Binding-site contacts:
Ligand atom N7 contacts residue GLY250 of chain 1.A at 3.6 Å.
Ligand atom N1 contacts residue GLY207 of chain 1.A at 3.3 Å (h-bond).
Ligand atom C4 contacts residue LEU253 of chain 1.A at 3.7 Å (hydrophobic).
Ligand atom O3B contacts residue LYS251 of chain 1.A at 3.8 Å.
Ligand atom O2B contacts residue GLY250 of chain 1.A at 3.1 Å (h-bond).
Ligand atom O1B contacts residue THR252 of chain 1.A at 3.0 Å (h-bond).
Ligand atom O3A contacts residue GLY248 of chain 1.A at 3.7 Å.
Ligand atom O2A contacts residue LEU253 of chain 1.A at 3.5 Å (h-bond).
Ligand atom O2B contacts residue THR252 of chain 1.A at 3.7 Å.
Ligand atom N7 contacts residue THR249 of chain 1.A at 3.7 Å.
Ligand atom PG contacts residue MG1 of chain 1.H at 3.6 Å.
Ligand atom PB contacts residue MG1 of chain 1.H at 3.6 Å.
Ligand atom C8 contacts residue GLY250 of chain 1.A at 3.8 Å.
Ligand atom O4' contacts residue ALA409 of chain 1.A at 3.7 Å.
Ligand atom O2G contacts residue THR252 of chain 1.A at 4.0 Å.
Ligand atom N3 contacts residue HIS384 of chain 1.A at 3.3 Å.
Ligand atom C8 contacts residue GLY408 of chain 1.A at 3.7 Å.
Ligand atom C8 contacts residue GLY248 of chain 1.A at 3.7 Å.
Ligand atom O2A contacts residue THR252 of chain 1.A at 3.7 Å.
Ligand atom O3G contacts residue LYS251 of chain 1.A at 3.8 Å.
Ligand atom S1G contacts residue ARG359 of chain 1.B at 3.9 Å.
Ligand atom O2A contacts residue LYS251 of chain 1.A at 3.7 Å.
Ligand atom N1 contacts residue ASP205 of chain 1.A at 3.7 Å.
Ligand atom O2A contacts residue GLY250 of chain 1.A at 3.5 Å.
Ligand atom O3B contacts residue GLY248 of chain 1.A at 3.2 Å (h-bond).
Ligand atom N3 contacts residue LEU253 of chain 1.A at 3.7 Å.
Ligand atom O2G contacts residue MG1 of chain 1.H at 2.1 Å.
Ligand atom N6 contacts residue GLY207 of chain 1.A at 2.9 Å (h-bond).
Ligand atom C6 contacts residue GLY207 of chain 1.A at 3.8 Å.
Ligand atom C2 contacts residue LEU253 of chain 1.A at 3.9 Å (hydrophobic).
Ligand atom O2B contacts residue LYS251 of chain 1.A at 2.5 Å (salt-bridge).
Ligand atom N7 contacts residue GLY408 of chain 1.A at 3.9 Å.
Ligand atom O1B contacts residue MG1 of chain 1.H at 2.3 Å.
Ligand atom C2 contacts residue ASP205 of chain 1.A at 3.4 Å.
Ligand atom O3A contacts residue GLY250 of chain 1.A at 3.5 Å (h-bond).
Ligand atom O2' contacts residue HIS384 of chain 1.A at 3.2 Å (h-bond).
Ligand atom C5 contacts residue LEU253 of chain 1.A at 4.0 Å (hydrophobic).
Ligand atom N1 contacts residue ILE206 of chain 1.A at 3.9 Å.
Ligand atom PB contacts residue LYS251 of chain 1.A at 3.8 Å.
Ligand atom O3G contacts residue ASN348 of chain 1.A at 3.4 Å (h-bond).

Sequence of chain 1.B:
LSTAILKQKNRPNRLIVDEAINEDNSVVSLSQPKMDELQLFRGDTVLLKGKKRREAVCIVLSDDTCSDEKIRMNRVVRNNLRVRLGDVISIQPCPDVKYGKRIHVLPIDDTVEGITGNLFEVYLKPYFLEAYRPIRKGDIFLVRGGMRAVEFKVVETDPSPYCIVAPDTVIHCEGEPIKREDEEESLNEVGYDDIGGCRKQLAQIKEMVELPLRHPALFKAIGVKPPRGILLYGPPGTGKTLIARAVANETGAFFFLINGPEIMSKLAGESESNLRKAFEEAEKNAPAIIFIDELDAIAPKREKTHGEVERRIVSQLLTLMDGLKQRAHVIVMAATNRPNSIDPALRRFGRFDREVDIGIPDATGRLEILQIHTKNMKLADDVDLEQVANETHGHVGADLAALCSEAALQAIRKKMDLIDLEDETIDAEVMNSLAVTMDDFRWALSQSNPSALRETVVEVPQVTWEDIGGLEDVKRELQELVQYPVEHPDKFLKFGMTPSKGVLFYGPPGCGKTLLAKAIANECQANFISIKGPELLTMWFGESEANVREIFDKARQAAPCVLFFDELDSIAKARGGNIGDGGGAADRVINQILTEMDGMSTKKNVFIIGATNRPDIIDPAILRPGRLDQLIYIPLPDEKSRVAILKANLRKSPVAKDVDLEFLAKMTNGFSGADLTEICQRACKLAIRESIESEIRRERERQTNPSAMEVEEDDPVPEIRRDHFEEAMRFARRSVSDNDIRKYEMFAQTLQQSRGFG

The small molecule below binds the protein below.
Small molecule (SMILES): Nc1ncnc2c1ncn2[C@@H]1O[C@H](COP(=O)(O)OP(=O)(O)OP(O)(O)=S)[C@@H](O)[C@H]1O

Sequence of chain 1.A:
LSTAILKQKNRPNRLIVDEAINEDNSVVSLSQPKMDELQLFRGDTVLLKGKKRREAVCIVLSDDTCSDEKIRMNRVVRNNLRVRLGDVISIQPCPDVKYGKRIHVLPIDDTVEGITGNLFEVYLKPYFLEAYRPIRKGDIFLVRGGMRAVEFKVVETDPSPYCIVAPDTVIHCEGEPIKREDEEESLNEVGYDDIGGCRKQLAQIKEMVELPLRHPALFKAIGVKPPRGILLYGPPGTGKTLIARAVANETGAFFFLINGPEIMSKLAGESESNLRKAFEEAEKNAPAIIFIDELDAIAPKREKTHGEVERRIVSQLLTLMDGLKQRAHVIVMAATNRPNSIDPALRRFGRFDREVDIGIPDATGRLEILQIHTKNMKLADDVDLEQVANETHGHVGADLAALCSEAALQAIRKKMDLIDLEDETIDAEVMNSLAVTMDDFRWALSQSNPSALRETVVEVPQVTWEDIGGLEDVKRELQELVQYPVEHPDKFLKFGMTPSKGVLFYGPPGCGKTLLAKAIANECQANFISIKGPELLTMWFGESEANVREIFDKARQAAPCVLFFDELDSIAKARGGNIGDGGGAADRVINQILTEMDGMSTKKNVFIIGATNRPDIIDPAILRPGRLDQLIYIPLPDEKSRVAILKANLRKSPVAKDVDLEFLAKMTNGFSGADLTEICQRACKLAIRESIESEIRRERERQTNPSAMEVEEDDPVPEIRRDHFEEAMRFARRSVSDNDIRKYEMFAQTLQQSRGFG